A protein and the small-molecule ligand that binds it are described below.
Small molecule (SMILES): CC(=O)N[C@@H]1[C@@H](O)[C@H](O)[C@@H](CO)O[C@H]1O

Binding-site contacts:
Ligand atom C1 contacts residue PRO372 of chain 1.B at 4.2 Å (hydrophobic).
Ligand atom C5 contacts residue PRO372 of chain 1.B at 4.2 Å (hydrophobic).
Ligand atom C2 contacts residue ASN373 of chain 1.B at 2.3 Å.
Ligand atom C4 contacts residue ASN373 of chain 1.B at 4.2 Å.
Ligand atom O5 contacts residue PRO372 of chain 1.B at 3.5 Å (h-bond).
Ligand atom C1 contacts residue ASN373 of chain 1.B at 1.4 Å.
Ligand atom C8 contacts residue ASN373 of chain 1.B at 4.4 Å.
Ligand atom O6 contacts residue PRO372 of chain 1.B at 3.5 Å.
Ligand atom N2 contacts residue ASN373 of chain 1.B at 2.8 Å (h-bond).
Ligand atom C7 contacts residue ASN373 of chain 1.B at 3.3 Å.
Ligand atom C5 contacts residue ASN373 of chain 1.B at 3.7 Å.
Ligand atom O5 contacts residue ASN373 of chain 1.B at 2.4 Å (h-bond).
Ligand atom O7 contacts residue ASN373 of chain 1.B at 3.4 Å (h-bond).
Ligand atom C8 contacts residue ARG348 of chain 1.B at 3.4 Å.
Ligand atom C3 contacts residue ASN373 of chain 1.B at 3.7 Å.
Ligand atom C6 contacts residue PRO372 of chain 1.B at 4.3 Å (hydrophobic).

Sequence of chain 1.B:
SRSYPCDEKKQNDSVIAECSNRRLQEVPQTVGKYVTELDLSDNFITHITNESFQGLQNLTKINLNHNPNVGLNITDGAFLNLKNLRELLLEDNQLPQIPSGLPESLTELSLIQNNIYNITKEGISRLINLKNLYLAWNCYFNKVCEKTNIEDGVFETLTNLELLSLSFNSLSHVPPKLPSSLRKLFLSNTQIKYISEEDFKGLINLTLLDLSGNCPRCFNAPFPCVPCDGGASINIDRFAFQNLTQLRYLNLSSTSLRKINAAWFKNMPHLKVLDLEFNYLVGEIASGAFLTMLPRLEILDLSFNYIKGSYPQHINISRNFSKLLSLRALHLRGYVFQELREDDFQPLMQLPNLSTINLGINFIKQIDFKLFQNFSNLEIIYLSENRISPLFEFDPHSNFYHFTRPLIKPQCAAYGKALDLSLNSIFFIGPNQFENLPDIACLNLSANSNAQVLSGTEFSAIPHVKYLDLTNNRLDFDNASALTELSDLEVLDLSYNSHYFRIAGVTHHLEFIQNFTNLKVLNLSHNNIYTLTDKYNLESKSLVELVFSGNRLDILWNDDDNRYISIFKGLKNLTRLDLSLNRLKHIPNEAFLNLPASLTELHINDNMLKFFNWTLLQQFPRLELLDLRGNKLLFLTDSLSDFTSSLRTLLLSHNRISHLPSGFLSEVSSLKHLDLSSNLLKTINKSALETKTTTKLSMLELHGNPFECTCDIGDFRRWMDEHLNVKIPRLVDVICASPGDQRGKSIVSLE